Sequence of chain 1.A:
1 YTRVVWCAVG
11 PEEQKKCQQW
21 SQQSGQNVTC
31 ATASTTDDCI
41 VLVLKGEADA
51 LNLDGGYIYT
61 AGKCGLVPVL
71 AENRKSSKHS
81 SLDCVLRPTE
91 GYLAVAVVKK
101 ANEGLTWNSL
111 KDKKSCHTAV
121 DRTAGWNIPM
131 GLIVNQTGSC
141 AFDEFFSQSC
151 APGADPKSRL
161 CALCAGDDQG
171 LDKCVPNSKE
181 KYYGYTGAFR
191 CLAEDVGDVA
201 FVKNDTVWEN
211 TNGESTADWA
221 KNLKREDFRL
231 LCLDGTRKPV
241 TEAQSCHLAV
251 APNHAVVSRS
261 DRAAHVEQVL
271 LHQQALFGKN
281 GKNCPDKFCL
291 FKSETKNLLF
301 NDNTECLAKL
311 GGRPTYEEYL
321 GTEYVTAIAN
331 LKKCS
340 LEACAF

Binding-site contacts:
Ligand atom C1 contacts residue ASN135 of chain 1.A at 1.4 Å.
Ligand atom O4 contacts residue ASN330 of chain 1.A at 3.0 Å (h-bond).
Ligand atom C7 contacts residue ASN330 of chain 1.A at 3.5 Å.
Ligand atom O7 contacts residue ASN135 of chain 1.A at 3.7 Å.
Ligand atom C3 contacts residue ASN135 of chain 1.A at 3.8 Å.
Ligand atom O3 contacts residue THR326 of chain 1.A at 4.1 Å.
Ligand atom C7 contacts residue ASN135 of chain 1.A at 3.5 Å.
Ligand atom C8 contacts residue ASN330 of chain 1.A at 4.0 Å.
Ligand atom C8 contacts residue LEU132 of chain 1.A at 4.2 Å (hydrophobic).
Ligand atom C1 contacts residue ASN330 of chain 1.A at 4.0 Å.
Ligand atom C4 contacts residue ASN330 of chain 1.A at 3.6 Å.
Ligand atom C4 contacts residue ASN135 of chain 1.A at 4.2 Å.
Ligand atom O3 contacts residue ASN330 of chain 1.A at 4.4 Å.
Ligand atom C2 contacts residue ASN330 of chain 1.A at 4.1 Å.
Ligand atom N2 contacts residue ASN330 of chain 1.A at 4.0 Å.
Ligand atom O5 contacts residue ASN135 of chain 1.A at 2.3 Å (h-bond).
Ligand atom O7 contacts residue ASN330 of chain 1.A at 3.1 Å (h-bond).
Ligand atom O6 contacts residue GLU323 of chain 1.A at 4.3 Å.
Ligand atom C7 contacts residue ALA327 of chain 1.A at 4.2 Å (hydrophobic).
Ligand atom O6 contacts residue THR326 of chain 1.A at 3.8 Å.
Ligand atom O7 contacts residue THR326 of chain 1.A at 4.2 Å.
Ligand atom C3 contacts residue ASN330 of chain 1.A at 3.6 Å.
Ligand atom N2 contacts residue ASN135 of chain 1.A at 3.0 Å (h-bond).
Ligand atom C5 contacts residue ASN135 of chain 1.A at 3.6 Å.
Ligand atom O5 contacts residue THR326 of chain 1.A at 4.0 Å.
Ligand atom C2 contacts residue ASN135 of chain 1.A at 2.5 Å.
Ligand atom C8 contacts residue GLY131 of chain 1.A at 4.2 Å.
Ligand atom C8 contacts residue ALA327 of chain 1.A at 3.6 Å (hydrophobic).
Ligand atom C5 contacts residue ASN330 of chain 1.A at 3.8 Å.
Ligand atom O7 contacts residue LEU132 of chain 1.A at 4.0 Å.
Ligand atom N2 contacts residue ALA327 of chain 1.A at 4.1 Å.
Ligand atom C2 contacts residue THR326 of chain 1.A at 4.5 Å.

The small molecule below binds the protein below.
Small molecule (SMILES): CC(=O)N[C@H]1[C@H](O[C@H]2[C@H](O)[C@@H](NC(C)=O)CO[C@@H]2CO)O[C@H](CO)[C@@H](O[C@@H]2O[C@H](CO[C@H]3O[C@H](CO)[C@@H](O)[C@H](O)[C@@H]3O)[C@@H](O[C@@H]3O[C@H](CO)[C@@H](O)[C@H](O)[C@@H]3O)[C@H](O)[C@@H]2O)[C@@H]1O